Sequence of chain 1.A:
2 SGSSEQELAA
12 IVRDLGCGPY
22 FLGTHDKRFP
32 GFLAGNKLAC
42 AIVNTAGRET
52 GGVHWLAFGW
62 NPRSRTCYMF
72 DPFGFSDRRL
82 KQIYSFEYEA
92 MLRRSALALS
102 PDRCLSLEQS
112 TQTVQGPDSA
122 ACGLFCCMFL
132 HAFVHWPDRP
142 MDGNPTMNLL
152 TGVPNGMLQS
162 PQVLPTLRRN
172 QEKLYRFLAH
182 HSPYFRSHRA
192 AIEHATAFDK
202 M

Sequence of chain 1.B:
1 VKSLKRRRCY

Binding-site contacts:
Ligand atom N contacts residue MET148 of chain 1.A at 2.9 Å (h-bond).
Ligand atom O contacts residue GLY153 of chain 1.A at 3.0 Å (h-bond).
Ligand atom O contacts residue LEU151 of chain 1.A at 3.9 Å.
Ligand atom O contacts residue LYS2 of chain 1.B at 4.4 Å.
Ligand atom O contacts residue GLN113 of chain 1.A at 4.0 Å.
Ligand atom O contacts residue VAL1 of chain 1.B at 2.3 Å (h-bond).
Ligand atom O contacts residue THR152 of chain 1.A at 4.0 Å.
Ligand atom C contacts residue LEU151 of chain 1.A at 4.2 Å (hydrophobic).
Ligand atom C contacts residue ASP143 of chain 1.A at 3.7 Å.
Ligand atom CA contacts residue MET148 of chain 1.A at 3.1 Å (hydrophobic).
Ligand atom N contacts residue LEU151 of chain 1.A at 2.8 Å (h-bond).
Ligand atom N contacts residue VAL1 of chain 1.B at 3.6 Å.
Ligand atom N contacts residue ASP143 of chain 1.A at 2.8 Å (salt-bridge).
Ligand atom C contacts residue VAL1 of chain 1.B at 1.3 Å (hydrophobic).
Ligand atom N contacts residue ASN149 of chain 1.A at 4.1 Å.
Ligand atom CA contacts residue VAL1 of chain 1.B at 2.4 Å (hydrophobic).
Ligand atom CA contacts residue MET142 of chain 1.A at 3.6 Å (hydrophobic).
Ligand atom C contacts residue MET142 of chain 1.A at 3.8 Å (hydrophobic).
Ligand atom CA contacts residue LEU151 of chain 1.A at 3.5 Å (hydrophobic).
Ligand atom C contacts residue LYS2 of chain 1.B at 4.3 Å.
Ligand atom C contacts residue GLY153 of chain 1.A at 4.0 Å.
Ligand atom O contacts residue ASP143 of chain 1.A at 4.3 Å.
Ligand atom CA contacts residue ASP143 of chain 1.A at 3.1 Å.

This small molecule binds to this protein.
Small molecule (SMILES): NCC(=O)O